A protein and the small-molecule ligand that binds it are described below.
Small molecule (SMILES): Nc1nc2c(ncn2[C@@H]2O[C@H](CO[P](=O)(O)O[P](=O)(O)CP(=O)(O)O)[C@@H](O)[C@H]2O)c(=O)[nH]1

Sequence of chain 1.B:
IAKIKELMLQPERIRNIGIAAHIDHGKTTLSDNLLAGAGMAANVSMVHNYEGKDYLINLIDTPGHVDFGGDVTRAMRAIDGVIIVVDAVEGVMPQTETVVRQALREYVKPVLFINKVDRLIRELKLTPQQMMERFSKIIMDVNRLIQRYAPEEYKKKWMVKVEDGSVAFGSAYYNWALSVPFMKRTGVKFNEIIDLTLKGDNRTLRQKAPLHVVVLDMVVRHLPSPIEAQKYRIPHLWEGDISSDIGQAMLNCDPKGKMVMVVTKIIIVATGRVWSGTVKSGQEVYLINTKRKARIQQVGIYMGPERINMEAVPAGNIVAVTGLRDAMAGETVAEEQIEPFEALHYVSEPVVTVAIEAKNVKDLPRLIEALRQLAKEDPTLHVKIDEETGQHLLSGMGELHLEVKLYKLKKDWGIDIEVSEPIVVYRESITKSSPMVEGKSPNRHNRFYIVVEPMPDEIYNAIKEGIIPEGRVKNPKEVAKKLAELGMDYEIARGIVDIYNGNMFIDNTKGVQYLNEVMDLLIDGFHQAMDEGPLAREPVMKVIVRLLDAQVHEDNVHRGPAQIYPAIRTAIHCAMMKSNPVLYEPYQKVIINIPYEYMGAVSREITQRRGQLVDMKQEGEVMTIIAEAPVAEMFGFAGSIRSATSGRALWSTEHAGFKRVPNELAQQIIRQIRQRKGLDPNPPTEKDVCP

Binding-site contacts:
Ligand atom O4' contacts residue ASP34 of chain 1.B at 3.6 Å (salt-bridge).
Ligand atom C6 contacts residue TYR209 of chain 1.B at 3.5 Å (hydrophobic).
Ligand atom N9 contacts residue LYS152 of chain 1.B at 3.3 Å.
Ligand atom O2B contacts residue ILE33 of chain 1.B at 3.4 Å.
Ligand atom O2A contacts residue THR38 of chain 1.B at 3.3 Å (h-bond).
Ligand atom N1 contacts residue SER207 of chain 1.B at 3.6 Å (h-bond).
Ligand atom N1 contacts residue LYS152 of chain 1.B at 3.5 Å.
Ligand atom O1B contacts residue THR38 of chain 1.B at 2.2 Å (h-bond).
Ligand atom N7 contacts residue ASN151 of chain 1.B at 3.5 Å (h-bond).
Ligand atom C6 contacts residue LYS152 of chain 1.B at 3.5 Å.
Ligand atom O6 contacts residue SER207 of chain 1.B at 2.7 Å (h-bond).
Ligand atom O3A contacts residue GLY36 of chain 1.B at 3.6 Å (h-bond).
Ligand atom C6 contacts residue SER207 of chain 1.B at 3.5 Å.
Ligand atom C3B contacts residue ILE33 of chain 1.B at 3.6 Å (hydrophobic).
Ligand atom PB contacts residue THR38 of chain 1.B at 3.5 Å.
Ligand atom PA contacts residue THR39 of chain 1.B at 3.5 Å.
Ligand atom O1G contacts residue THR38 of chain 1.B at 3.5 Å (h-bond).
Ligand atom C8 contacts residue THR39 of chain 1.B at 3.5 Å.
Ligand atom C6 contacts residue ASP154 of chain 1.B at 3.5 Å.
Ligand atom O1A contacts residue THR38 of chain 1.B at 2.8 Å (h-bond).
Ligand atom C4 contacts residue LYS152 of chain 1.B at 3.2 Å.
Ligand atom C5 contacts residue TYR209 of chain 1.B at 3.6 Å (hydrophobic).
Ligand atom C5 contacts residue LYS152 of chain 1.B at 3.4 Å.
Ligand atom O2A contacts residue THR39 of chain 1.B at 2.6 Å (h-bond).
Ligand atom O3A contacts residue ASP34 of chain 1.B at 3.4 Å.
Ligand atom O2A contacts residue GLY36 of chain 1.B at 3.0 Å.
Ligand atom N2 contacts residue ASP154 of chain 1.B at 2.8 Å (salt-bridge).
Ligand atom PA contacts residue THR38 of chain 1.B at 3.2 Å.
Ligand atom O6 contacts residue ASP154 of chain 1.B at 3.4 Å (salt-bridge).
Ligand atom C2 contacts residue ASP154 of chain 1.B at 3.4 Å.
Ligand atom N2 contacts residue ARG155 of chain 1.B at 3.3 Å.
Ligand atom N1 contacts residue ASP154 of chain 1.B at 2.6 Å (salt-bridge).
Ligand atom O6 contacts residue ASN151 of chain 1.B at 3.2 Å (h-bond).
Ligand atom O6 contacts residue ALA208 of chain 1.B at 3.0 Å (h-bond).
Ligand atom PB contacts residue ASP34 of chain 1.B at 3.6 Å.
Ligand atom O5' contacts residue ASP34 of chain 1.B at 3.6 Å.
Ligand atom O6 contacts residue TYR209 of chain 1.B at 3.2 Å (h-bond).
Ligand atom O2B contacts residue ASP34 of chain 1.B at 3.0 Å (salt-bridge).
Ligand atom N3 contacts residue LYS152 of chain 1.B at 3.5 Å.
Ligand atom C2 contacts residue LYS152 of chain 1.B at 3.5 Å.